Sequence of chain 1.I:
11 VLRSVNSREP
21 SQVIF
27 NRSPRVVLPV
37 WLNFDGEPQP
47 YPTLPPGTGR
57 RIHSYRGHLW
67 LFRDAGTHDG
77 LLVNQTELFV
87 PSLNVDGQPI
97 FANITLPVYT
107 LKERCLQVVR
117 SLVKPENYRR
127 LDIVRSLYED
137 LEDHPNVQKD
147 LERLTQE

The small molecule below binds the protein below.
Small molecule (SMILES): CC(=O)N[C@@H](C)C(=S)N1C[C@H](O)C[C@H]1C(=S)NCc1ccc(-c2scnc2C)cc1

Binding-site contacts:
Ligand atom SAS contacts residue TYR47 of chain 1.I at 3.9 Å.
Ligand atom OAE contacts residue TYR61 of chain 1.I at 3.8 Å.
Ligand atom CAW contacts residue PRO48 of chain 1.I at 3.9 Å (hydrophobic).
Ligand atom CAY contacts residue ILE58 of chain 1.I at 3.9 Å (hydrophobic).
Ligand atom SAS contacts residue PHE25 of chain 1.I at 3.9 Å.
Ligand atom CAO contacts residue TRP37 of chain 1.I at 3.7 Å (hydrophobic).
Ligand atom NBD contacts residue TYR47 of chain 1.I at 4.0 Å.
Ligand atom CAN contacts residue HIS59 of chain 1.I at 3.6 Å.
Ligand atom CAW contacts residue ARG56 of chain 1.I at 3.9 Å.
Ligand atom OAD contacts residue TYR61 of chain 1.I at 3.6 Å.
Ligand atom NAQ contacts residue HIS59 of chain 1.I at 2.9 Å (h-bond).
Ligand atom CAZ contacts residue ILE58 of chain 1.I at 3.8 Å (hydrophobic).
Ligand atom CBA contacts residue HIS64 of chain 1.I at 3.8 Å.
Ligand atom CAL contacts residue PRO48 of chain 1.I at 3.2 Å (hydrophobic).
Ligand atom OAE contacts residue HIS64 of chain 1.I at 2.8 Å (h-bond).
Ligand atom CAJ contacts residue TYR47 of chain 1.I at 4.0 Å (hydrophobic).
Ligand atom CAI contacts residue ILE58 of chain 1.I at 3.9 Å (hydrophobic).
Ligand atom OAE contacts residue SER60 of chain 1.I at 2.9 Å (h-bond).
Ligand atom OAD contacts residue HIS64 of chain 1.I at 3.6 Å.
Ligand atom SAG contacts residue TYR61 of chain 1.I at 3.8 Å.
Ligand atom CBC contacts residue HIS59 of chain 1.I at 3.5 Å.
Ligand atom CAL contacts residue PRO35 of chain 1.I at 3.8 Å (hydrophobic).
Ligand atom CAZ contacts residue PRO48 of chain 1.I at 3.9 Å (hydrophobic).
Ligand atom CBA contacts residue SER60 of chain 1.I at 3.8 Å.
Ligand atom SAF contacts residue TYR47 of chain 1.I at 2.9 Å (h-bond).
Ligand atom NAP contacts residue PRO48 of chain 1.I at 3.7 Å.
Ligand atom CAU contacts residue TYR47 of chain 1.I at 3.9 Å (hydrophobic).
Ligand atom CAL contacts residue LEU50 of chain 1.I at 3.8 Å (hydrophobic).
Ligand atom CAL contacts residue ARG56 of chain 1.I at 3.8 Å.
Ligand atom CAN contacts residue TRP66 of chain 1.I at 3.7 Å (hydrophobic).
Ligand atom CBA contacts residue TRP66 of chain 1.I at 3.7 Å (hydrophobic).
Ligand atom OAD contacts residue PHE40 of chain 1.I at 3.8 Å.
Ligand atom CAO contacts residue TYR47 of chain 1.I at 3.5 Å (hydrophobic).
Ligand atom NAP contacts residue ARG56 of chain 1.I at 3.0 Å (salt-bridge).
Ligand atom CAC contacts residue TRP37 of chain 1.I at 3.8 Å (hydrophobic).
Ligand atom CAK contacts residue ILE58 of chain 1.I at 3.5 Å (hydrophobic).
Ligand atom CAM contacts residue HIS59 of chain 1.I at 3.9 Å.
Ligand atom CAY contacts residue TYR47 of chain 1.I at 3.9 Å (hydrophobic).
Ligand atom CAU contacts residue HIS59 of chain 1.I at 3.7 Å.
Ligand atom CAI contacts residue HIS59 of chain 1.I at 3.8 Å.